The small molecule below binds the protein below.
Small molecule (SMILES): Nc1ccn([C@H]2C[C@H](O[P](=O)(O)OC[C@H]3O[C@@H](n4ccc(N)nc4=O)C[C@@H]3O)[C@@H](CO[P](=O)(O)O[C@H]3C[C@H](n4cnc5c(N)ncnc54)O[C@@H]3COP(=O)=O)O2)c(=O)n1

Binding-site contacts:
Ligand atom C6 contacts residue PHE97 of chain 1.A at 3.7 Å (hydrophobic).
Ligand atom N3 contacts residue GLU93 of chain 1.A at 2.9 Å (salt-bridge).
Ligand atom O4' contacts residue ASN141 of chain 1.A at 3.0 Å (h-bond).
Ligand atom O4' contacts residue THR46 of chain 1.A at 3.7 Å.
Ligand atom OP1 contacts residue VAL183 of chain 1.A at 3.3 Å.
Ligand atom OP1 contacts residue MG1 of chain 1.E at 3.2 Å.
Ligand atom OP1 contacts residue HIS140 of chain 1.A at 3.6 Å.
Ligand atom C2' contacts residue THR46 of chain 1.A at 3.3 Å.
Ligand atom N3 contacts residue PHE166 of chain 1.B at 3.7 Å.
Ligand atom C5 contacts residue PHE166 of chain 1.B at 3.4 Å (hydrophobic).
Ligand atom C1' contacts residue THR46 of chain 1.A at 3.6 Å.
Ligand atom C2' contacts residue VAL183 of chain 1.A at 3.5 Å (hydrophobic).
Ligand atom C2 contacts residue PHE49 of chain 1.A at 3.5 Å (hydrophobic).
Ligand atom N4 contacts residue GLU93 of chain 1.A at 3.1 Å (salt-bridge).
Ligand atom O4' contacts residue PHE144 of chain 1.A at 3.4 Å.
Ligand atom O3' contacts residue GLU45 of chain 1.A at 2.4 Å (salt-bridge).
Ligand atom C2' contacts residue PHE144 of chain 1.A at 3.6 Å (hydrophobic).
Ligand atom C2 contacts residue GLU93 of chain 1.A at 3.6 Å.
Ligand atom N4 contacts residue PHE97 of chain 1.A at 3.6 Å.
Ligand atom O5' contacts residue ASN141 of chain 1.A at 3.3 Å (h-bond).
Ligand atom O3' contacts residue ASN98 of chain 1.A at 3.1 Å (h-bond).
Ligand atom OP1 contacts residue HIS164 of chain 1.B at 3.0 Å (h-bond).
Ligand atom N4 contacts residue PHE166 of chain 1.B at 3.1 Å.
Ligand atom OP1 contacts residue GLU45 of chain 1.A at 3.5 Å (salt-bridge).
Ligand atom OP2 contacts residue ARG35 of chain 1.B at 2.9 Å (salt-bridge).
Ligand atom C4 contacts residue PHE166 of chain 1.B at 3.2 Å (hydrophobic).
Ligand atom C3' contacts residue MG1 of chain 1.E at 3.5 Å.
Ligand atom C6 contacts residue PHE144 of chain 1.A at 3.4 Å (hydrophobic).
Ligand atom O2 contacts residue ALA94 of chain 1.A at 3.2 Å.
Ligand atom O3' contacts residue THR46 of chain 1.A at 3.0 Å (h-bond).
Ligand atom N3 contacts residue PHE49 of chain 1.A at 3.5 Å.
Ligand atom C6 contacts residue PHE166 of chain 1.B at 3.6 Å (hydrophobic).
Ligand atom OP2 contacts residue PHE97 of chain 1.A at 3.6 Å.
Ligand atom OP1 contacts residue LEU184 of chain 1.A at 3.1 Å (h-bond).
Ligand atom C4' contacts residue THR46 of chain 1.A at 3.4 Å.
Ligand atom O3' contacts residue MG1 of chain 1.E at 2.5 Å.
Ligand atom O2 contacts residue GLU93 of chain 1.A at 3.5 Å (salt-bridge).
Ligand atom P contacts residue MG1 of chain 1.E at 3.5 Å.
Ligand atom C4 contacts residue PHE97 of chain 1.A at 3.7 Å (hydrophobic).
Ligand atom C3' contacts residue GLU45 of chain 1.A at 3.4 Å.

Sequence of chain 1.A:
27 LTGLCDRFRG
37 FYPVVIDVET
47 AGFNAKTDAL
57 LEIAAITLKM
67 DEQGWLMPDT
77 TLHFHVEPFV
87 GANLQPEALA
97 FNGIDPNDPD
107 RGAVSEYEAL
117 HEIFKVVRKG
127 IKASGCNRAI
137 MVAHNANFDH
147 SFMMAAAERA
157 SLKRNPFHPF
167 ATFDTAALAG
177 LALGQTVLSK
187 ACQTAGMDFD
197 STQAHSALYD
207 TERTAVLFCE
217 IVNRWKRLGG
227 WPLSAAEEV

Sequence of chain 1.B:
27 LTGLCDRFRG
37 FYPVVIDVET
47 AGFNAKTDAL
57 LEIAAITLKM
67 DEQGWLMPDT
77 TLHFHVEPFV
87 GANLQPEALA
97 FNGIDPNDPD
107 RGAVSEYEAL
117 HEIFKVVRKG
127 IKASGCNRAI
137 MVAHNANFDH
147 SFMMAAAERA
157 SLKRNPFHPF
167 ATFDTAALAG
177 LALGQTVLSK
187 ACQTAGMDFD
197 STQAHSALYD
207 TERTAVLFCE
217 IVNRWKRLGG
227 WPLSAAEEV